Binding-site contacts:
Ligand atom N7 contacts residue THR75 of chain 1.D at 3.5 Å (h-bond).
Ligand atom C1 contacts residue ASP73 of chain 1.D at 3.8 Å.
Ligand atom C14 contacts residue TYR64 of chain 1.D at 3.3 Å (hydrophobic).
Ligand atom C13 contacts residue LEU36 of chain 1.D at 3.6 Å (hydrophobic).
Ligand atom O9 contacts residue THR115 of chain 1.D at 3.6 Å (h-bond).
Ligand atom C11 contacts residue ASP73 of chain 1.D at 3.7 Å.
Ligand atom C21 contacts residue CYS79 of chain 1.D at 3.8 Å (hydrophobic).
Ligand atom C11 contacts residue TYR64 of chain 1.D at 3.3 Å (hydrophobic).
Ligand atom C13 contacts residue TYR64 of chain 1.D at 3.8 Å (hydrophobic).
Ligand atom N7 contacts residue ASP73 of chain 1.D at 2.6 Å (salt-bridge).
Ligand atom C8 contacts residue SER129 of chain 1.D at 3.4 Å.
Ligand atom OAP contacts residue LEU110 of chain 1.D at 3.9 Å.
Ligand atom C2 contacts residue LEU110 of chain 1.D at 3.9 Å (hydrophobic).
Ligand atom C15 contacts residue ILE52 of chain 1.D at 4.0 Å (hydrophobic).
Ligand atom OAP contacts residue ALA105 of chain 1.D at 3.8 Å.
Ligand atom C8 contacts residue ASP73 of chain 1.D at 3.3 Å.
Ligand atom C1 contacts residue TRP88 of chain 1.D at 3.6 Å (hydrophobic).
Ligand atom C10 contacts residue TYR64 of chain 1.D at 3.7 Å (hydrophobic).
Ligand atom O12 contacts residue TYR64 of chain 1.D at 3.1 Å.
Ligand atom C5 contacts residue ASP73 of chain 1.D at 3.8 Å.
Ligand atom O9 contacts residue THR75 of chain 1.D at 4.0 Å.
Ligand atom O9 contacts residue SER129 of chain 1.D at 2.3 Å (h-bond).
Ligand atom C10 contacts residue VAL76 of chain 1.D at 3.9 Å (hydrophobic).
Ligand atom O6 contacts residue TRP60 of chain 1.D at 3.4 Å (h-bond).
Ligand atom C4 contacts residue TRP88 of chain 1.D at 3.5 Å (hydrophobic).
Ligand atom C5 contacts residue TRP88 of chain 1.D at 3.6 Å (hydrophobic).
Ligand atom C4 contacts residue TYR93 of chain 1.D at 3.2 Å (hydrophobic).
Ligand atom C21 contacts residue GLY126 of chain 1.D at 3.7 Å.
Ligand atom C18 contacts residue TYR47 of chain 1.D at 3.8 Å (hydrophobic).
Ligand atom C10 contacts residue ASP73 of chain 1.D at 3.2 Å.
Ligand atom O6 contacts residue LEU110 of chain 1.D at 3.3 Å.
Ligand atom C10 contacts residue THR75 of chain 1.D at 3.8 Å.
Ligand atom C18 contacts residue LEU40 of chain 1.D at 4.0 Å (hydrophobic).
Ligand atom C17 contacts residue ALA50 of chain 1.D at 3.9 Å (hydrophobic).
Ligand atom C5 contacts residue THR75 of chain 1.D at 3.7 Å.
Ligand atom O12 contacts residue ASP73 of chain 1.D at 3.6 Å (salt-bridge).
Ligand atom C14 contacts residue VAL76 of chain 1.D at 3.8 Å (hydrophobic).
Ligand atom C17 contacts residue ILE52 of chain 1.D at 3.9 Å (hydrophobic).
Ligand atom O9 contacts residue TYR56 of chain 1.D at 3.9 Å.
Ligand atom C8 contacts residue THR75 of chain 1.D at 3.5 Å.

Sequence of chain 1.D:
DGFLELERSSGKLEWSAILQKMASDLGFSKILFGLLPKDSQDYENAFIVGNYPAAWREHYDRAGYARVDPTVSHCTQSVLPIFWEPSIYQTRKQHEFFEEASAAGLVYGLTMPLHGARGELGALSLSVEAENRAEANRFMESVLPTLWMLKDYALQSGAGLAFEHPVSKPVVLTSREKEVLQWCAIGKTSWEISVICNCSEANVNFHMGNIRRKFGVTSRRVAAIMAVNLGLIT

A protein and the small-molecule ligand that binds it are described below.
Small molecule (SMILES): CCCCCCCCCC(=O)CC(=O)N[C@H]1CCOC1=O